Binding-site contacts:
Ligand atom C3 contacts residue K361 of chain 1.E at 0.0 Å.
Ligand atom C14 contacts residue K361 of chain 1.E at 0.0 Å.
Ligand atom O10 contacts residue GLU176 of chain 1.A at 3.0 Å (salt-bridge).
Ligand atom C20 contacts residue CYS155 of chain 1.A at 2.7 Å (hydrophobic).
Ligand atom C4 contacts residue K361 of chain 1.E at 0.0 Å.
Ligand atom C24 contacts residue K361 of chain 1.E at 0.0 Å.
Ligand atom C16 contacts residue K361 of chain 1.E at 0.1 Å.
Ligand atom C21 contacts residue K361 of chain 1.E at 0.1 Å.
Ligand atom O22 contacts residue HIS48 of chain 1.A at 2.8 Å (h-bond).
Ligand atom C7 contacts residue K361 of chain 1.E at 0.0 Å.
Ligand atom C12 contacts residue K361 of chain 1.E at 0.1 Å.
Ligand atom C20 contacts residue K361 of chain 1.E at 0.1 Å.
Ligand atom N19 contacts residue K361 of chain 1.E at 0.1 Å (h-bond).
Ligand atom C13 contacts residue K361 of chain 1.E at 0.0 Å.
Ligand atom C1 contacts residue K361 of chain 1.E at 0.0 Å.
Ligand atom O18 contacts residue K361 of chain 1.E at 0.1 Å (h-bond).
Ligand atom O30 contacts residue K361 of chain 1.E at 0.0 Å (h-bond).
Ligand atom C7 contacts residue GLU176 of chain 1.A at 3.2 Å.
Ligand atom C9 contacts residue K361 of chain 1.E at 0.0 Å.
Ligand atom C26 contacts residue K361 of chain 1.E at 0.0 Å.
Ligand atom C15 contacts residue K361 of chain 1.E at 0.0 Å.
Ligand atom C24 contacts residue CYS155 of chain 1.A at 3.2 Å (hydrophobic).
Ligand atom O22 contacts residue K361 of chain 1.E at 1.5 Å.
Ligand atom O10 contacts residue K361 of chain 1.E at 0.0 Å (h-bond).
Ligand atom N11 contacts residue K361 of chain 1.E at 0.1 Å (h-bond).
Ligand atom C21 contacts residue CYS155 of chain 1.A at 1.8 Å (hydrophobic).
Ligand atom O30 contacts residue HIS173 of chain 1.A at 2.6 Å (h-bond).
Ligand atom C6 contacts residue K361 of chain 1.E at 0.0 Å.
Ligand atom N28 contacts residue K361 of chain 1.E at 0.0 Å (h-bond).
Ligand atom C2 contacts residue K361 of chain 1.E at 0.0 Å.
Ligand atom O22 contacts residue CYS155 of chain 1.A at 2.5 Å (h-bond).
Ligand atom C5 contacts residue K361 of chain 1.E at 0.0 Å.
Ligand atom C25 contacts residue K361 of chain 1.E at 0.0 Å.
Ligand atom N19 contacts residue GLN174 of chain 1.A at 2.9 Å (h-bond).
Ligand atom C27 contacts residue K361 of chain 1.E at 0.0 Å.
Ligand atom O8 contacts residue K361 of chain 1.E at 0.0 Å (h-bond).
Ligand atom C17 contacts residue K361 of chain 1.E at 0.1 Å.
Ligand atom N19 contacts residue CYS155 of chain 1.A at 2.9 Å (h-bond).
Ligand atom C29 contacts residue K361 of chain 1.E at 0.0 Å.
Ligand atom N28 contacts residue PHE150 of chain 1.A at 3.1 Å (h-bond).

This small molecule binds to this protein.
Small molecule (SMILES): CC(C)C[C@H](NC(=O)OCc1ccccc1)C(=O)N[C@@H](C[C@@H]1CCNC1=O)C(O)S(=O)(=O)O

Sequence of chain 1.A:
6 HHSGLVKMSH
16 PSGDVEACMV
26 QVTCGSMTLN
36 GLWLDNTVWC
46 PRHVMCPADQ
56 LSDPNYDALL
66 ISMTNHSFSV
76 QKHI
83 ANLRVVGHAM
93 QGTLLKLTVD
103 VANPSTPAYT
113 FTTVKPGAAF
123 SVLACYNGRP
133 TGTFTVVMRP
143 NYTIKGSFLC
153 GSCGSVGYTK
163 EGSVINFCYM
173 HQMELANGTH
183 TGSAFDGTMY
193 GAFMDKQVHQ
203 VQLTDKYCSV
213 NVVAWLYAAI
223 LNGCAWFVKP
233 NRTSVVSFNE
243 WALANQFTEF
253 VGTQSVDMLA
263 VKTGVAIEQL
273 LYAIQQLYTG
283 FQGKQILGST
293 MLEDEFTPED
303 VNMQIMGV